Binding-site contacts:
Ligand atom C2 contacts residue ASN27 of chain 1.H at 2.6 Å.
Ligand atom C4 contacts residue ASN27 of chain 1.H at 4.2 Å.
Ligand atom C1 contacts residue ASN27 of chain 1.H at 1.4 Å.
Ligand atom O5 contacts residue GLN19 of chain 1.H at 4.0 Å.
Ligand atom O6 contacts residue GLN19 of chain 1.H at 4.1 Å.
Ligand atom O7 contacts residue ASN27 of chain 1.H at 3.1 Å (h-bond).
Ligand atom C6 contacts residue ASN27 of chain 1.H at 4.5 Å.
Ligand atom C5 contacts residue ASN27 of chain 1.H at 3.4 Å.
Ligand atom C8 contacts residue LYS26 of chain 1.H at 4.1 Å.
Ligand atom C3 contacts residue ASN27 of chain 1.H at 3.9 Å.
Ligand atom O6 contacts residue ASN27 of chain 1.H at 4.5 Å.
Ligand atom O5 contacts residue ASN27 of chain 1.H at 2.0 Å (h-bond).
Ligand atom O7 contacts residue LYS26 of chain 1.H at 4.3 Å.
Ligand atom N2 contacts residue ASN27 of chain 1.H at 3.4 Å (h-bond).
Ligand atom C7 contacts residue LYS26 of chain 1.H at 4.4 Å.
Ligand atom C7 contacts residue ASN27 of chain 1.H at 3.5 Å.

Sequence of chain 1.H:
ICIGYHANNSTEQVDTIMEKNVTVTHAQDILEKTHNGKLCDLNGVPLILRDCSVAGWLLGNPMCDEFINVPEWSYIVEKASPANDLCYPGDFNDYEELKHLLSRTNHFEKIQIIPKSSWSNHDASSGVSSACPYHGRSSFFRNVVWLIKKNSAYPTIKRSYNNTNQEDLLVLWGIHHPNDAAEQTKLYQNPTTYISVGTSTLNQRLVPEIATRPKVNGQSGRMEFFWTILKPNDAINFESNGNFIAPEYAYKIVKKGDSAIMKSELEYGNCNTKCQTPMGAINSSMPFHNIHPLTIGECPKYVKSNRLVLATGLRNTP

The small molecule below binds the protein below.
Small molecule (SMILES): CC(=O)N[C@@H]1[C@@H](O)[C@H](O)[C@@H](CO)O[C@H]1O